Sequence of chain 40.W:
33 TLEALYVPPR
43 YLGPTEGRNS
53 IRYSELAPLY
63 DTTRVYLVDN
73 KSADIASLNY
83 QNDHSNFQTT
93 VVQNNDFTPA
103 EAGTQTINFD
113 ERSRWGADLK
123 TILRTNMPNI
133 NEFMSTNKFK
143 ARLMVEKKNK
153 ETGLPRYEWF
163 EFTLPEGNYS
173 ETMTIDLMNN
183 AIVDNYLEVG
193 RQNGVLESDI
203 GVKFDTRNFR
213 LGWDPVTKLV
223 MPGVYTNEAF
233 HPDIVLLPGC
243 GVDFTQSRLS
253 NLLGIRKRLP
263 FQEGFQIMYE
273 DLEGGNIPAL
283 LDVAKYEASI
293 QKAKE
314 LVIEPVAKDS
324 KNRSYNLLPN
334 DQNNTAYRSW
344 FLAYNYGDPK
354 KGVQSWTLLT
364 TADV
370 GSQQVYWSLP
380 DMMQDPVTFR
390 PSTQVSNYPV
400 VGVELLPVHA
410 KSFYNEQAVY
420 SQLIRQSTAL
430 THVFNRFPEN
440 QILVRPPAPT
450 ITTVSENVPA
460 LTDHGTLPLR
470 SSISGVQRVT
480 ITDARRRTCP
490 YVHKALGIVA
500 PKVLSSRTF

Sequence of chain 39.W:
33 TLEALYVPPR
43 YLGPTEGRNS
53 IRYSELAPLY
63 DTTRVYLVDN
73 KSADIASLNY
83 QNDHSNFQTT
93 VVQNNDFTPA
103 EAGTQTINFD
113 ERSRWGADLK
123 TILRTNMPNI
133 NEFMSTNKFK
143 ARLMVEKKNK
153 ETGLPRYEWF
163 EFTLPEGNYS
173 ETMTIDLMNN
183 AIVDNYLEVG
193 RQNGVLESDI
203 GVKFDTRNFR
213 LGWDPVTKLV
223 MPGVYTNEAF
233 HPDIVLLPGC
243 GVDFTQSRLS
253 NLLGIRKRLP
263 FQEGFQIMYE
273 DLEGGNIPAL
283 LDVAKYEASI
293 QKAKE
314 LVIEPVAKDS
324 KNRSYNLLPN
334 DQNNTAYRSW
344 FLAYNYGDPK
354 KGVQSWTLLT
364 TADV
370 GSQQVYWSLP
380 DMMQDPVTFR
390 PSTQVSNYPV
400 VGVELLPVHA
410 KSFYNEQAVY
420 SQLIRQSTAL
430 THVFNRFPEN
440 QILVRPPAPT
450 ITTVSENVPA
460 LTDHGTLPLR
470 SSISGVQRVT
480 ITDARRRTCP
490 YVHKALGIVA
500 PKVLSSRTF

The small molecule below binds the protein below.
Small molecule (SMILES): CC(C)[C@H](NC(=O)[C@@H]1CCCN1C(=O)[C@H](CC(N)=O)NC(=O)[C@@H](N)Cc1ccccc1)C(=O)N[C@@H](Cc1ccc(O)cc1)C(=O)N1CCC[C@H]1C(=O)N[C@H](C=O)Cc1ccc(O)cc1

Binding-site contacts:
Ligand atom CA contacts residue ARG193 of chain 40.W at 3.8 Å.
Ligand atom OH contacts residue LEU283 of chain 39.W at 3.8 Å.
Ligand atom CB contacts residue LEU189 of chain 40.W at 3.8 Å (hydrophobic).
Ligand atom ND2 contacts residue TYR188 of chain 40.W at 3.5 Å (h-bond).
Ligand atom CD1 contacts residue GLU289 of chain 39.W at 3.0 Å.
Ligand atom CE1 contacts residue ARG193 of chain 40.W at 3.1 Å.
Ligand atom CE1 contacts residue MET223 of chain 39.W at 3.3 Å (hydrophobic).
Ligand atom CE1 contacts residue THR219 of chain 39.W at 3.9 Å.
Ligand atom CG1 contacts residue PHE436 of chain 40.W at 3.4 Å (hydrophobic).
Ligand atom ND2 contacts residue GLU199 of chain 40.W at 2.9 Å (salt-bridge).
Ligand atom CD1 contacts residue HIS431 of chain 40.W at 3.3 Å.
Ligand atom CE1 contacts residue GLU289 of chain 39.W at 3.6 Å.
Ligand atom CZ contacts residue MET223 of chain 39.W at 2.9 Å (hydrophobic).
Ligand atom CG contacts residue GLU289 of chain 39.W at 3.6 Å.
Ligand atom CB contacts residue ARG435 of chain 40.W at 3.7 Å.
Ligand atom N contacts residue ARG193 of chain 40.W at 3.8 Å.
Ligand atom CG contacts residue HIS431 of chain 40.W at 3.8 Å.
Ligand atom OH contacts residue HIS431 of chain 40.W at 2.9 Å (h-bond).
Ligand atom CZ contacts residue HIS431 of chain 40.W at 3.4 Å.
Ligand atom OD1 contacts residue GLU199 of chain 40.W at 3.4 Å (salt-bridge).
Ligand atom CG2 contacts residue TYR188 of chain 40.W at 3.9 Å (hydrophobic).
Ligand atom CD1 contacts residue ARG193 of chain 40.W at 3.7 Å.
Ligand atom CB contacts residue GLU289 of chain 39.W at 3.8 Å.
Ligand atom OH contacts residue MET223 of chain 39.W at 2.2 Å (h-bond).
Ligand atom CE1 contacts residue HIS431 of chain 40.W at 3.0 Å.
Ligand atom OH contacts residue THR430 of chain 40.W at 3.4 Å.
Ligand atom CE2 contacts residue MET223 of chain 39.W at 3.5 Å (hydrophobic).
Ligand atom CE2 contacts residue ARG193 of chain 40.W at 3.8 Å.
Ligand atom CG2 contacts residue LEU189 of chain 40.W at 2.8 Å (hydrophobic).
Ligand atom CD contacts residue HIS431 of chain 40.W at 3.8 Å.
Ligand atom CG contacts residue TYR288 of chain 39.W at 3.4 Å (hydrophobic).
Ligand atom CG1 contacts residue ARG435 of chain 40.W at 3.8 Å.
Ligand atom CZ contacts residue ARG193 of chain 40.W at 3.1 Å.
Ligand atom CG contacts residue GLU199 of chain 40.W at 3.6 Å.
Ligand atom CD2 contacts residue MET223 of chain 39.W at 3.7 Å (hydrophobic).
Ligand atom CZ contacts residue THR219 of chain 39.W at 3.2 Å.
Ligand atom O contacts residue ARG193 of chain 40.W at 2.8 Å (salt-bridge).
Ligand atom O contacts residue ARG435 of chain 40.W at 3.5 Å (salt-bridge).
Ligand atom C contacts residue ARG193 of chain 40.W at 3.3 Å.
Ligand atom CE1 contacts residue VAL432 of chain 40.W at 3.8 Å (hydrophobic).